Binding-site contacts:
Ligand atom O5 contacts residue ASN343 of chain 1.C at 2.4 Å (h-bond).
Ligand atom C2 contacts residue ASN343 of chain 1.C at 2.5 Å.
Ligand atom C3 contacts residue ASN343 of chain 1.C at 3.8 Å.
Ligand atom C8 contacts residue PHE338 of chain 1.C at 3.6 Å (hydrophobic).
Ligand atom C4 contacts residue ASN343 of chain 1.C at 4.2 Å.
Ligand atom O3 contacts residue VAL367 of chain 1.C at 3.4 Å.
Ligand atom N2 contacts residue ASN343 of chain 1.C at 2.9 Å (h-bond).
Ligand atom C5 contacts residue ASN343 of chain 1.C at 3.7 Å.
Ligand atom C7 contacts residue ASN343 of chain 1.C at 4.0 Å.
Ligand atom C8 contacts residue PHE342 of chain 1.C at 4.4 Å (hydrophobic).
Ligand atom C1 contacts residue ASN343 of chain 1.C at 1.4 Å.

Sequence of chain 1.C:
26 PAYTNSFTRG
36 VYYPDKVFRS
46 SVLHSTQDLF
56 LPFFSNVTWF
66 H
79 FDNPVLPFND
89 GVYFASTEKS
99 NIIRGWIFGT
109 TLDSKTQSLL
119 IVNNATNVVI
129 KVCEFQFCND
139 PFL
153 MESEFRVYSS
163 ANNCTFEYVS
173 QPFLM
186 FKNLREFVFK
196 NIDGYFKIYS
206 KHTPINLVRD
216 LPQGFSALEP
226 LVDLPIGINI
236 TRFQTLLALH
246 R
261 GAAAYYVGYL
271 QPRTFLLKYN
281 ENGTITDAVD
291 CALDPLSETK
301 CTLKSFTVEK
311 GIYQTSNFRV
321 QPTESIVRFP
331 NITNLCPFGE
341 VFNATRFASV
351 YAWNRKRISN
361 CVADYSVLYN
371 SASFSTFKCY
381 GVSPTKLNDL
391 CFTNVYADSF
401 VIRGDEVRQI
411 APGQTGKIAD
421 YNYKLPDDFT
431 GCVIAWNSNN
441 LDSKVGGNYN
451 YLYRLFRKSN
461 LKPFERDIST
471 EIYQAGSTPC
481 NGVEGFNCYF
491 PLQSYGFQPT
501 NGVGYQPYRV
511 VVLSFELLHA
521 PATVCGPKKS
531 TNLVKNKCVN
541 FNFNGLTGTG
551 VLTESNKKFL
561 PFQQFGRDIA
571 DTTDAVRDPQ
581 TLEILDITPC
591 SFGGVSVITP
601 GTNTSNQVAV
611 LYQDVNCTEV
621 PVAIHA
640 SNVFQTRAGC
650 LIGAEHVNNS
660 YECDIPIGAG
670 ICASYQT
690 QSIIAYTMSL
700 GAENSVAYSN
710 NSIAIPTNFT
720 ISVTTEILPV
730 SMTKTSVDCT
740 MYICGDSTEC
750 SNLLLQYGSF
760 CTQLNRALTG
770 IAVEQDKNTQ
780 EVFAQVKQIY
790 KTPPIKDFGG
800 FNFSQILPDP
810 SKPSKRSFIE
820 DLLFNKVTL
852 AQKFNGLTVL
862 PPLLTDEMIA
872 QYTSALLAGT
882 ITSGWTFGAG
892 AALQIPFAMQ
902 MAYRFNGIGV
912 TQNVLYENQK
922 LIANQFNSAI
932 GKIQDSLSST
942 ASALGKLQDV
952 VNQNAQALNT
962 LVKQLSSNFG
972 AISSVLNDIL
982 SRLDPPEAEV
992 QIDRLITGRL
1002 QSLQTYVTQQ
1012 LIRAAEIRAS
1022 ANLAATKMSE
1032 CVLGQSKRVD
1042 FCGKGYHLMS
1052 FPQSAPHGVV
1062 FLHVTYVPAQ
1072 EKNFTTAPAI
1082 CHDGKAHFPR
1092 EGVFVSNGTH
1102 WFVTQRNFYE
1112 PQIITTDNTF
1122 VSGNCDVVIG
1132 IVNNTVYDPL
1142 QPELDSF

A protein and the small-molecule ligand that binds it are described below.
Small molecule (SMILES): CC(=O)N[C@@H]1[C@@H](O)[C@H](O)[C@@H](CO)O[C@H]1O